Sequence of chain 1.I:
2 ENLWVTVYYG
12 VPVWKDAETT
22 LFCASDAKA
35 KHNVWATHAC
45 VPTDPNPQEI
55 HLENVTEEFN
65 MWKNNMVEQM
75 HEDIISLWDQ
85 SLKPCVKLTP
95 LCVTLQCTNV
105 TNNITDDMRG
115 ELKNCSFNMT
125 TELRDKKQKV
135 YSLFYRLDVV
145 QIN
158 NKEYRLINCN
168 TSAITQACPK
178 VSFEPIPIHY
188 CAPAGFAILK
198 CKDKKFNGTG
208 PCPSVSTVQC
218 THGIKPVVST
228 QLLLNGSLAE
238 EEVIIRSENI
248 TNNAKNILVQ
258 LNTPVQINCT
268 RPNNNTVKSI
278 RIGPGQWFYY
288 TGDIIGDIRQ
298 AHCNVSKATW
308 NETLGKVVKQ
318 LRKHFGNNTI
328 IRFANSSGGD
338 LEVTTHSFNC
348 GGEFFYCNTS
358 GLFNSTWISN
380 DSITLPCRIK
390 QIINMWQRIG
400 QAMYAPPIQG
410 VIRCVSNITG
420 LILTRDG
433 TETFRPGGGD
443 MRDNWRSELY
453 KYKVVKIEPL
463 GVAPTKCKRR

Binding-site contacts:
Ligand atom N2 contacts residue ASN324 of chain 1.I at 2.9 Å (h-bond).
Ligand atom O5 contacts residue ASN324 of chain 1.I at 2.4 Å (h-bond).
Ligand atom C2 contacts residue ASN324 of chain 1.I at 2.5 Å.
Ligand atom C1 contacts residue ASN324 of chain 1.I at 1.4 Å.
Ligand atom C7 contacts residue ASN324 of chain 1.I at 3.2 Å.
Ligand atom C8 contacts residue ASN324 of chain 1.I at 4.4 Å.
Ligand atom O7 contacts residue ASN324 of chain 1.I at 3.2 Å (h-bond).
Ligand atom C5 contacts residue ASN324 of chain 1.I at 3.7 Å.
Ligand atom C3 contacts residue ASN324 of chain 1.I at 3.8 Å.
Ligand atom C4 contacts residue ASN324 of chain 1.I at 4.2 Å.

A small-molecule ligand and the protein it binds are described below.
Small molecule (SMILES): CC(=O)N[C@@H]1[C@@H](O)[C@H](O)[C@@H](CO)O[C@H]1O